Sequence of chain 1.E:
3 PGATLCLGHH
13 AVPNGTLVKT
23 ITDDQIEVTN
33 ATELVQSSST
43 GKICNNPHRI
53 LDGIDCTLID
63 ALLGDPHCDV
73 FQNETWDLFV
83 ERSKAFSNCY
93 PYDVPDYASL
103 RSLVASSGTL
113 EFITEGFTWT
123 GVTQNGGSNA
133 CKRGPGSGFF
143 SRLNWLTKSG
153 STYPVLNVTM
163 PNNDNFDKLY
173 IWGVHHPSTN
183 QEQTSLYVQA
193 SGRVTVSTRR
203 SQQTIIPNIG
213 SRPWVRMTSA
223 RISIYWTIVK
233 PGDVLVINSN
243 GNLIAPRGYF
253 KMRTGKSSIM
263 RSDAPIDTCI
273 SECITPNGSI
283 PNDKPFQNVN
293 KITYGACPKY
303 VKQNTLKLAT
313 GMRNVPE

A small-molecule ligand and the protein it binds are described below.
Small molecule (SMILES): CC(=O)N[C@H]1[C@H](O[C@H]2[C@H](O)[C@@H](NC(C)=O)CO[C@@H]2CO)O[C@H](CO)[C@@H](O[C@@H]2O[C@H](CO)[C@@H](O)[C@H](O[C@H]3O[C@H](CO)[C@@H](O)[C@H](O)[C@@H]3O)[C@@H]2O)[C@@H]1O

Binding-site contacts:
Ligand atom C4 contacts residue ASN159 of chain 1.E at 4.2 Å.
Ligand atom C3 contacts residue ASN159 of chain 1.E at 3.8 Å.
Ligand atom C7 contacts residue THR161 of chain 1.E at 4.4 Å.
Ligand atom N2 contacts residue ASN159 of chain 1.E at 2.9 Å (h-bond).
Ligand atom C2 contacts residue ASN159 of chain 1.E at 2.5 Å.
Ligand atom C8 contacts residue THR161 of chain 1.E at 3.3 Å.
Ligand atom O7 contacts residue ASN159 of chain 1.E at 3.8 Å.
Ligand atom C6 contacts residue THR161 of chain 1.E at 3.6 Å.
Ligand atom O6 contacts residue THR161 of chain 1.E at 4.2 Å.
Ligand atom C5 contacts residue ASN159 of chain 1.E at 3.6 Å.
Ligand atom C1 contacts residue ASN159 of chain 1.E at 1.4 Å.
Ligand atom C8 contacts residue VAL236 of chain 1.E at 4.5 Å (hydrophobic).
Ligand atom C7 contacts residue ASN159 of chain 1.E at 3.5 Å.
Ligand atom O5 contacts residue ASN159 of chain 1.E at 2.2 Å (h-bond).